Sequence of chain 1.D:
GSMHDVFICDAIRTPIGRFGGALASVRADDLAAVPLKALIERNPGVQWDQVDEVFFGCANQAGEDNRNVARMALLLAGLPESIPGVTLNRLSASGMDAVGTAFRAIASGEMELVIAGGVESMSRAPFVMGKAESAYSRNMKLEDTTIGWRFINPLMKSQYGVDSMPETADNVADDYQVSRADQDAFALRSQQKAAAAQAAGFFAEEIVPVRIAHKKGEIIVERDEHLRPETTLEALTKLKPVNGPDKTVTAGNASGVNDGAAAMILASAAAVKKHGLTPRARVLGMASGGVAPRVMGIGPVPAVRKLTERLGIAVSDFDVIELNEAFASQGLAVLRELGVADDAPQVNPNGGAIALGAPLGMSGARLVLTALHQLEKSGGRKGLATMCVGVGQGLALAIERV

Binding-site contacts:
Ligand atom C11 contacts residue ALA80 of chain 1.A at 3.7 Å (hydrophobic).
Ligand atom C10 contacts residue ARG88 of chain 1.D at 3.5 Å.
Ligand atom OAB contacts residue MET186 of chain 1.A at 3.6 Å.
Ligand atom C14 contacts residue GLU141 of chain 1.A at 4.0 Å.
Ligand atom C8 contacts residue ARG171 of chain 1.A at 4.3 Å.
Ligand atom C6 contacts residue ARG171 of chain 1.A at 3.3 Å.
Ligand atom C6 contacts residue ASN81 of chain 1.A at 3.5 Å.
Ligand atom C11 contacts residue ARG88 of chain 1.D at 3.9 Å.
Ligand atom C14 contacts residue THR167 of chain 1.A at 2.7 Å.
Ligand atom C10 contacts residue LEU112 of chain 1.A at 3.7 Å (hydrophobic).
Ligand atom C6 contacts residue THR167 of chain 1.A at 3.8 Å.
Ligand atom C9 contacts residue ILE168 of chain 1.A at 3.8 Å (hydrophobic).
Ligand atom C8 contacts residue GLY169 of chain 1.A at 3.3 Å.
Ligand atom C7 contacts residue ARG88 of chain 1.D at 3.2 Å.
Ligand atom OAB contacts residue LEU112 of chain 1.A at 3.9 Å.
Ligand atom C11 contacts residue ARG171 of chain 1.A at 3.4 Å.
Ligand atom OAB contacts residue ARG88 of chain 1.D at 3.6 Å (salt-bridge).
Ligand atom C5 contacts residue THR167 of chain 1.A at 3.2 Å.
Ligand atom C7 contacts residue ARG171 of chain 1.A at 3.0 Å.
Ligand atom C8 contacts residue ILE168 of chain 1.A at 3.7 Å (hydrophobic).
Ligand atom C10 contacts residue LEU381 of chain 1.A at 4.2 Å (hydrophobic).
Ligand atom C14 contacts residue THR166 of chain 1.A at 3.4 Å.
Ligand atom C7 contacts residue ILE168 of chain 1.A at 4.1 Å (hydrophobic).
Ligand atom C8 contacts residue LEU381 of chain 1.A at 3.4 Å (hydrophobic).
Ligand atom C14 contacts residue MET143 of chain 1.A at 4.0 Å (hydrophobic).
Ligand atom C5 contacts residue ASN81 of chain 1.A at 3.8 Å.
Ligand atom C5 contacts residue GLU141 of chain 1.A at 4.2 Å.
Ligand atom C14 contacts residue ASN81 of chain 1.A at 3.4 Å.
Ligand atom C5 contacts residue THR166 of chain 1.A at 3.8 Å.
Ligand atom C9 contacts residue ARG88 of chain 1.D at 2.9 Å.
Ligand atom C9 contacts residue GLY169 of chain 1.A at 3.1 Å.
Ligand atom C9 contacts residue LEU381 of chain 1.A at 4.3 Å (hydrophobic).
Ligand atom C6 contacts residue THR166 of chain 1.A at 3.1 Å.
Ligand atom C7 contacts residue LEU381 of chain 1.A at 4.3 Å (hydrophobic).
Ligand atom C5 contacts residue LEU381 of chain 1.A at 3.6 Å (hydrophobic).
Ligand atom C7 contacts residue GLY169 of chain 1.A at 3.5 Å.
Ligand atom C14 contacts residue ALA146 of chain 1.A at 4.2 Å (hydrophobic).
Ligand atom C11 contacts residue LEU381 of chain 1.A at 4.1 Å (hydrophobic).
Ligand atom C8 contacts residue ARG88 of chain 1.D at 3.7 Å.
Ligand atom OAB contacts residue GLY411 of chain 1.A at 3.8 Å.

Sequence of chain 1.A:
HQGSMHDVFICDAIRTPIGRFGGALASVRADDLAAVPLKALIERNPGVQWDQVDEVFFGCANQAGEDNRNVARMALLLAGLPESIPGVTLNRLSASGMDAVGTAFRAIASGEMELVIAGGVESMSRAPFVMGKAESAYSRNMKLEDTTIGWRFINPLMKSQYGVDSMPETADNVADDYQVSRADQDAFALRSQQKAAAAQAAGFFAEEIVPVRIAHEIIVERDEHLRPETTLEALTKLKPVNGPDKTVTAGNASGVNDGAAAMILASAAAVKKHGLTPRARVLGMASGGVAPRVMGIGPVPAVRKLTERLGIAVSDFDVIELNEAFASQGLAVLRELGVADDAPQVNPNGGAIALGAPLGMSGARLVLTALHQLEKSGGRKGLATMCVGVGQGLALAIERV

A protein and the small-molecule ligand that binds it are described below.
Small molecule (SMILES): CCCCCCCC=O